The protein below binds the small molecule below.
Small molecule (SMILES): CC(=O)N[C@H]1[C@H](O[C@@H]2[C@@H](O)[C@@H](O)O[C@H](CO)[C@@H]2O)O[C@H](CO)[C@H](O)[C@@H]1O

Sequence of chain 1.D:
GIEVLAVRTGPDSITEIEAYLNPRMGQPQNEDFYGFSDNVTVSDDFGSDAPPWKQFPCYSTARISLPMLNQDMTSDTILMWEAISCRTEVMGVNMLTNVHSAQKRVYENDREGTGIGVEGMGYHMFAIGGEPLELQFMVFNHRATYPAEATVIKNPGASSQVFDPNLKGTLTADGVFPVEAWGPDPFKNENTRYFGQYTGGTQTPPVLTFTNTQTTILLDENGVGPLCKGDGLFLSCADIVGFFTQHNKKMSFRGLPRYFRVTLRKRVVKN

Binding-site contacts:
Ligand atom C6 contacts residue ASP43 of chain 1.D at 3.9 Å.
Ligand atom C7 contacts residue ASN253 of chain 1.D at 3.5 Å.
Ligand atom O7 contacts residue ASN253 of chain 1.D at 2.7 Å (h-bond).
Ligand atom O4 contacts residue GLN251 of chain 1.D at 2.7 Å (h-bond).
Ligand atom O3 contacts residue LYS255 of chain 1.D at 4.0 Å.
Ligand atom C1 contacts residue ASN44 of chain 1.D at 3.4 Å.
Ligand atom C4 contacts residue ASN44 of chain 1.D at 3.9 Å.
Ligand atom O3 contacts residue GLN251 of chain 1.D at 3.5 Å (h-bond).
Ligand atom O4 contacts residue ASN44 of chain 1.D at 3.0 Å (h-bond).
Ligand atom O6 contacts residue GLN32 of chain 1.D at 2.8 Å (h-bond).
Ligand atom C5 contacts residue ASN44 of chain 1.D at 3.8 Å.
Ligand atom C5 contacts residue ASP43 of chain 1.D at 4.1 Å.
Ligand atom C6 contacts residue PHE38 of chain 1.D at 3.9 Å (hydrophobic).
Ligand atom O6 contacts residue ASP43 of chain 1.D at 2.8 Å (salt-bridge).
Ligand atom C7 contacts residue LYS255 of chain 1.D at 4.2 Å.
Ligand atom C4 contacts residue PHE38 of chain 1.D at 4.0 Å (hydrophobic).
Ligand atom O7 contacts residue LYS255 of chain 1.D at 3.7 Å.
Ligand atom C4 contacts residue ASP43 of chain 1.D at 3.5 Å.
Ligand atom O4 contacts residue ASN44 of chain 1.D at 3.4 Å (h-bond).
Ligand atom C4 contacts residue ASN44 of chain 1.D at 4.2 Å.
Ligand atom C2 contacts residue ASN44 of chain 1.D at 3.6 Å.
Ligand atom C3 contacts residue ASN44 of chain 1.D at 4.1 Å.
Ligand atom C8 contacts residue ASN253 of chain 1.D at 3.7 Å.
Ligand atom C2 contacts residue LYS255 of chain 1.D at 4.2 Å.
Ligand atom O5 contacts residue ASN44 of chain 1.D at 3.0 Å (h-bond).
Ligand atom O6 contacts residue LYS59 of chain 1.D at 4.4 Å.
Ligand atom C6 contacts residue ASN44 of chain 1.D at 4.1 Å.
Ligand atom C4 contacts residue GLN251 of chain 1.D at 3.9 Å.
Ligand atom O6 contacts residue ASN44 of chain 1.D at 4.3 Å.
Ligand atom O7 contacts residue GLN251 of chain 1.D at 3.1 Å (h-bond).
Ligand atom O6 contacts residue ASP43 of chain 1.D at 2.5 Å (salt-bridge).
Ligand atom O2 contacts residue LYS255 of chain 1.D at 3.4 Å.
Ligand atom C3 contacts residue GLN251 of chain 1.D at 4.3 Å.
Ligand atom O4 contacts residue ASP43 of chain 1.D at 2.6 Å (salt-bridge).
Ligand atom C7 contacts residue GLN251 of chain 1.D at 4.2 Å.
Ligand atom O3 contacts residue ASN44 of chain 1.D at 3.1 Å (h-bond).
Ligand atom C6 contacts residue ASP43 of chain 1.D at 3.0 Å.
Ligand atom C6 contacts residue GLN32 of chain 1.D at 3.6 Å.
Ligand atom O5 contacts residue ASP43 of chain 1.D at 3.8 Å.
Ligand atom C2 contacts residue GLN251 of chain 1.D at 4.3 Å.